Sequence of chain 5.F:
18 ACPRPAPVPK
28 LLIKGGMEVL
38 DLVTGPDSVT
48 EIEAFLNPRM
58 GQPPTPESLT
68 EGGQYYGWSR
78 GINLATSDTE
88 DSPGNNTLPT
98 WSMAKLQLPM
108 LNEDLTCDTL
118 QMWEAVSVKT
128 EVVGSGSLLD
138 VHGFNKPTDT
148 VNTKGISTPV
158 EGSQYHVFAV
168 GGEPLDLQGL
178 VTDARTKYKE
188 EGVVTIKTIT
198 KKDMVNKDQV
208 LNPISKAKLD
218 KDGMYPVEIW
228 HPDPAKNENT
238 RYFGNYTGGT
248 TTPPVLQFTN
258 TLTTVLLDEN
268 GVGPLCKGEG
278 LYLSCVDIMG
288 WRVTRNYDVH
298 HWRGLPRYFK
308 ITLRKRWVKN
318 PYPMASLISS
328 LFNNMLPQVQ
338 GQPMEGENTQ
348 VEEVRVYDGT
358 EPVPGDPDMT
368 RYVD

Binding-site contacts:
Ligand atom O8 contacts residue GLU87 of chain 5.F at 3.9 Å.
Ligand atom O8 contacts residue TYR72 of chain 5.F at 3.9 Å.
Ligand atom O6 contacts residue ASN93 of chain 5.F at 3.0 Å (h-bond).
Ligand atom O8 contacts residue ARG77 of chain 5.F at 3.1 Å (salt-bridge).
Ligand atom C1 contacts residue SER89 of chain 5.F at 4.2 Å.
Ligand atom C5 contacts residue TYR72 of chain 5.F at 3.5 Å (hydrophobic).
Ligand atom C10 contacts residue TYR72 of chain 5.F at 4.1 Å (hydrophobic).
Ligand atom O1A contacts residue TYR72 of chain 5.F at 3.1 Å.
Ligand atom O4 contacts residue TYR72 of chain 5.F at 3.8 Å.
Ligand atom O4 contacts residue HIS298 of chain 5.F at 3.0 Å (h-bond).
Ligand atom C6 contacts residue TYR72 of chain 5.F at 3.8 Å (hydrophobic).
Ligand atom C6 contacts residue ARG77 of chain 5.F at 4.3 Å.
Ligand atom C3 contacts residue HIS298 of chain 5.F at 4.1 Å.
Ligand atom O1A contacts residue GLY78 of chain 5.F at 3.7 Å.
Ligand atom O1A contacts residue ARG77 of chain 5.F at 3.0 Å (salt-bridge).
Ligand atom O3 contacts residue VAL296 of chain 5.F at 4.3 Å.
Ligand atom O1B contacts residue ARG77 of chain 5.F at 2.5 Å (salt-bridge).
Ligand atom O4 contacts residue THR291 of chain 5.F at 3.4 Å.
Ligand atom C4 contacts residue HIS298 of chain 5.F at 4.0 Å.
Ligand atom C3 contacts residue ARG77 of chain 5.F at 4.1 Å.
Ligand atom C8 contacts residue ARG77 of chain 5.F at 4.1 Å.
Ligand atom C3 contacts residue VAL296 of chain 5.F at 3.7 Å (hydrophobic).
Ligand atom C3 contacts residue GLY78 of chain 5.F at 3.9 Å.
Ligand atom O4 contacts residue ILE79 of chain 5.F at 3.6 Å (h-bond).
Ligand atom C11 contacts residue ASP85 of chain 4.F at 4.2 Å.
Ligand atom C1 contacts residue GLY78 of chain 5.F at 4.1 Å.
Ligand atom C1 contacts residue ARG77 of chain 5.F at 3.1 Å.
Ligand atom C5 contacts residue ASN93 of chain 5.F at 4.1 Å.
Ligand atom O4 contacts residue GLY78 of chain 5.F at 3.2 Å.
Ligand atom C1 contacts residue TYR72 of chain 5.F at 4.0 Å (hydrophobic).
Ligand atom C4 contacts residue TYR72 of chain 5.F at 3.4 Å (hydrophobic).
Ligand atom O1A contacts residue SER89 of chain 5.F at 4.1 Å.
Ligand atom C6 contacts residue ASN93 of chain 5.F at 3.1 Å.
Ligand atom N5 contacts residue TYR72 of chain 5.F at 3.0 Å (h-bond).
Ligand atom C4 contacts residue GLY78 of chain 5.F at 3.4 Å.
Ligand atom O3 contacts residue GLY78 of chain 5.F at 3.6 Å.
Ligand atom O1B contacts residue SER89 of chain 5.F at 3.5 Å (h-bond).
Ligand atom C3 contacts residue GLY78 of chain 5.F at 4.1 Å.
Ligand atom O4 contacts residue ASN80 of chain 5.F at 4.0 Å.
Ligand atom C2 contacts residue GLY78 of chain 5.F at 4.1 Å.

Sequence of chain 4.F:
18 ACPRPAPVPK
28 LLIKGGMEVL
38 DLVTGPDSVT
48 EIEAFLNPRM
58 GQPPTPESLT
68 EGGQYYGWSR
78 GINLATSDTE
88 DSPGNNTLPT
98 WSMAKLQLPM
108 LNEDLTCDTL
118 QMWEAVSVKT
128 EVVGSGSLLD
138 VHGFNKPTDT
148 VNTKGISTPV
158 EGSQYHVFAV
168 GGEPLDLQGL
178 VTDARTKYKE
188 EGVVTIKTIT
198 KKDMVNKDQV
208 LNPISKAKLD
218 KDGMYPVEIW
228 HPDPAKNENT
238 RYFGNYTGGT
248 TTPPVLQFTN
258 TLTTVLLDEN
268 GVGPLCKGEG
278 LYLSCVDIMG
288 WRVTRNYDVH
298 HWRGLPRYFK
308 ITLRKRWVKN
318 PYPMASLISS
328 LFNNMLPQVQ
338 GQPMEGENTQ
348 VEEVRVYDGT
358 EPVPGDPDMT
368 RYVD

This protein binds this small molecule.
Small molecule (SMILES): CC(=O)N[C@@H]1[C@@H](O[C@@H]2O[C@H](CO)[C@H](O)[C@H](O[C@]3(C(=O)O)C[C@H](O)[C@@H](NC(C)=O)[C@H]([C@H](O)[C@H](O)CO)O3)[C@H]2O)[C@H](O)[C@@H](CO[C@]2(C(=O)O)C[C@H](O)[C@@H](NC(C)=O)[C@H]([C@H](O)[C@H](O)CO)O2)O[C@H]1O